The protein below binds the small molecule below.
Small molecule (SMILES): CC(=O)N[C@@H]1[C@@H](O)[C@H](O)[C@@H](CO)O[C@H]1O

Binding-site contacts:
Ligand atom O6 contacts residue ASN61 of chain 1.B at 4.4 Å.
Ligand atom C4 contacts residue ASN61 of chain 1.B at 4.3 Å.
Ligand atom C2 contacts residue ASN61 of chain 1.B at 2.6 Å.
Ligand atom C3 contacts residue ASN61 of chain 1.B at 3.9 Å.
Ligand atom N2 contacts residue ASN61 of chain 1.B at 3.1 Å (h-bond).
Ligand atom O5 contacts residue ASN61 of chain 1.B at 2.3 Å (h-bond).
Ligand atom C1 contacts residue ASN61 of chain 1.B at 1.4 Å.
Ligand atom C7 contacts residue ASN61 of chain 1.B at 3.8 Å.
Ligand atom O7 contacts residue ASN61 of chain 1.B at 4.0 Å.
Ligand atom C5 contacts residue ASN61 of chain 1.B at 3.6 Å.

Sequence of chain 1.B:
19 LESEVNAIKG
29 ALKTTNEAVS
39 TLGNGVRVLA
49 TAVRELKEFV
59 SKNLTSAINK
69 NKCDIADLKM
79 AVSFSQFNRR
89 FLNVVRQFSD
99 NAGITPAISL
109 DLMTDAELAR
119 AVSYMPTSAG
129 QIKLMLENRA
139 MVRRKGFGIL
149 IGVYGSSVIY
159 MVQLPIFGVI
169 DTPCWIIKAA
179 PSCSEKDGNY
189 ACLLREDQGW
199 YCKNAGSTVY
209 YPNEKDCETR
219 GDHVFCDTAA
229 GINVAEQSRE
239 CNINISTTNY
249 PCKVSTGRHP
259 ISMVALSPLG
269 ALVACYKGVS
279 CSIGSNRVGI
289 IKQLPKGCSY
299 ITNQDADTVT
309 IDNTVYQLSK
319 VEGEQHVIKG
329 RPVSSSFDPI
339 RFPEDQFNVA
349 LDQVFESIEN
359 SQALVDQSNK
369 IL